This small molecule binds to this protein.
Small molecule (SMILES): CC(=O)N[C@@H]1[C@@H](O)[C@H](O)[C@@H](CO)O[C@H]1O

Sequence of chain 10.A:
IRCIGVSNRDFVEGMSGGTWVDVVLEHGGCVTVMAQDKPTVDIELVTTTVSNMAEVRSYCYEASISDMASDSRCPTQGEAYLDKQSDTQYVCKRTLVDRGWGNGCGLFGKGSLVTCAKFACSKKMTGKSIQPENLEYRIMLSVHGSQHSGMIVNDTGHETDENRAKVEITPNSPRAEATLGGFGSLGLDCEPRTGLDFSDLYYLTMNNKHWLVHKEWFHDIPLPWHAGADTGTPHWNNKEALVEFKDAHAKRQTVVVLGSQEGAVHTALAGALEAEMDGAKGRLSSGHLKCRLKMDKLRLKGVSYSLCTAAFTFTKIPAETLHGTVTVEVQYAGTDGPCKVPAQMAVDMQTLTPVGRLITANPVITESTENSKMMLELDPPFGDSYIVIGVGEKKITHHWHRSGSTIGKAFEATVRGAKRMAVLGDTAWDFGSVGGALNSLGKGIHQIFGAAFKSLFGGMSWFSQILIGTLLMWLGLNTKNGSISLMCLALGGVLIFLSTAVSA

Binding-site contacts:
Ligand atom C8 contacts residue ILE152 of chain 10.A at 4.3 Å (hydrophobic).
Ligand atom O5 contacts residue HIS158 of chain 10.A at 3.8 Å.
Ligand atom C3 contacts residue THR160 of chain 10.A at 3.9 Å.
Ligand atom C2 contacts residue ASN154 of chain 10.A at 2.5 Å.
Ligand atom C6 contacts residue HIS158 of chain 10.A at 4.0 Å.
Ligand atom C6 contacts residue THR160 of chain 10.A at 3.7 Å.
Ligand atom O5 contacts residue THR160 of chain 10.A at 3.2 Å.
Ligand atom O6 contacts residue HIS158 of chain 10.A at 3.4 Å (h-bond).
Ligand atom C8 contacts residue ASN154 of chain 10.A at 4.1 Å.
Ligand atom C5 contacts residue ASN154 of chain 10.A at 3.8 Å.
Ligand atom C1 contacts residue ASN154 of chain 10.A at 1.6 Å.
Ligand atom C1 contacts residue THR160 of chain 10.A at 3.0 Å.
Ligand atom N2 contacts residue THR160 of chain 10.A at 3.5 Å.
Ligand atom C4 contacts residue THR160 of chain 10.A at 3.6 Å.
Ligand atom C5 contacts residue THR160 of chain 10.A at 3.7 Å.
Ligand atom C4 contacts residue ASN154 of chain 10.A at 4.3 Å.
Ligand atom C7 contacts residue THR160 of chain 10.A at 3.4 Å.
Ligand atom C8 contacts residue VAL153 of chain 10.A at 4.4 Å (hydrophobic).
Ligand atom C3 contacts residue ASN154 of chain 10.A at 3.9 Å.
Ligand atom O7 contacts residue THR160 of chain 10.A at 2.5 Å.
Ligand atom C2 contacts residue THR160 of chain 10.A at 2.7 Å.
Ligand atom O5 contacts residue ASN154 of chain 10.A at 2.4 Å (h-bond).
Ligand atom O7 contacts residue ASP161 of chain 10.A at 3.7 Å.
Ligand atom N2 contacts residue ASN154 of chain 10.A at 3.0 Å (h-bond).
Ligand atom O7 contacts residue ASN154 of chain 10.A at 2.7 Å (h-bond).
Ligand atom C7 contacts residue ASN154 of chain 10.A at 3.0 Å.
Ligand atom O3 contacts residue THR160 of chain 10.A at 4.3 Å.